Sequence of chain 1.A:
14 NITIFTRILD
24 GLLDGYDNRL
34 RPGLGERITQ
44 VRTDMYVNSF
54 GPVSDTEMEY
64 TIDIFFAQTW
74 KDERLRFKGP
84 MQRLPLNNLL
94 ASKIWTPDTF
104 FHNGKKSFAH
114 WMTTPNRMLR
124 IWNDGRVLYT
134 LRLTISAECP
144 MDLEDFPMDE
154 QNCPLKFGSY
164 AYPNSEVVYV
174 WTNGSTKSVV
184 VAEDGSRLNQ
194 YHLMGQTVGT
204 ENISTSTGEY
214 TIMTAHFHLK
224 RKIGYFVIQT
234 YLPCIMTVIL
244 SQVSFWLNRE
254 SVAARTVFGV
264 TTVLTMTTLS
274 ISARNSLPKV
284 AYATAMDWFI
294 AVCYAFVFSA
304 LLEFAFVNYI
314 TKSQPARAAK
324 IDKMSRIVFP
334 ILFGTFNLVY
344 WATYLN

This protein binds this small molecule.
Small molecule (SMILES): CC(=O)N[C@@H]1[C@@H](O)[C@H](O)[C@@H](CO)O[C@H]1O

Binding-site contacts:
Ligand atom C7 contacts residue ASN205 of chain 1.A at 3.4 Å.
Ligand atom C4 contacts residue ASN205 of chain 1.A at 4.2 Å.
Ligand atom N2 contacts residue ASN205 of chain 1.A at 2.9 Å (h-bond).
Ligand atom C5 contacts residue ASN205 of chain 1.A at 3.6 Å.
Ligand atom C8 contacts residue ASN205 of chain 1.A at 4.4 Å.
Ligand atom C6 contacts residue ASN167 of chain 1.A at 3.6 Å.
Ligand atom C3 contacts residue ASN205 of chain 1.A at 3.8 Å.
Ligand atom O7 contacts residue ASN205 of chain 1.A at 3.6 Å.
Ligand atom C1 contacts residue ASN167 of chain 1.A at 3.5 Å.
Ligand atom C8 contacts residue THR203 of chain 1.A at 4.3 Å.
Ligand atom O5 contacts residue ASN167 of chain 1.A at 2.8 Å (h-bond).
Ligand atom C1 contacts residue ASN205 of chain 1.A at 1.4 Å.
Ligand atom C2 contacts residue ASN205 of chain 1.A at 2.4 Å.
Ligand atom C5 contacts residue ASN167 of chain 1.A at 3.5 Å.
Ligand atom C8 contacts residue GLU204 of chain 1.A at 4.1 Å.
Ligand atom O5 contacts residue ASN205 of chain 1.A at 2.4 Å (h-bond).